Binding-site contacts:
Ligand atom CE1 contacts residue CYS72 of chain 1.C at 3.9 Å (hydrophobic).
Ligand atom CW contacts residue HIS42 of chain 1.B at 3.6 Å.
Ligand atom CDM contacts residue TRP67 of chain 1.C at 3.4 Å (hydrophobic).
Ligand atom CB contacts residue SER47 of chain 1.C at 2.8 Å.
Ligand atom CA contacts residue SER66 of chain 1.C at 3.7 Å.
Ligand atom OW contacts residue MET44 of chain 1.C at 3.6 Å.
Ligand atom CDM contacts residue ILE84 of chain 1.B at 3.9 Å (hydrophobic).
Ligand atom CAL contacts residue SER66 of chain 1.C at 3.9 Å.
Ligand atom N contacts residue SER66 of chain 1.C at 2.9 Å (h-bond).
Ligand atom CZ contacts residue GLY68 of chain 1.C at 3.5 Å.
Ligand atom CE2 contacts residue GLY68 of chain 1.C at 3.5 Å.
Ligand atom CG contacts residue CYS43 of chain 1.C at 3.9 Å (hydrophobic).
Ligand atom CB contacts residue SER66 of chain 1.C at 3.7 Å.
Ligand atom CD1 contacts residue CYS43 of chain 1.C at 3.7 Å (hydrophobic).
Ligand atom OX contacts residue TRP67 of chain 1.C at 3.0 Å.
Ligand atom N contacts residue SER47 of chain 1.C at 3.0 Å (h-bond).
Ligand atom OW contacts residue GLY45 of chain 1.C at 2.9 Å (h-bond).
Ligand atom CZ contacts residue SER42 of chain 1.C at 3.6 Å.
Ligand atom OW contacts residue CYS43 of chain 1.C at 3.7 Å.
Ligand atom CW contacts residue SER47 of chain 1.C at 1.4 Å.
Ligand atom C contacts residue SER66 of chain 1.C at 3.9 Å.
Ligand atom OW contacts residue SER47 of chain 1.C at 2.3 Å (h-bond).
Ligand atom N contacts residue HIS42 of chain 1.B at 3.9 Å.
Ligand atom CA contacts residue SER47 of chain 1.C at 2.4 Å.
Ligand atom CAX contacts residue GLY68 of chain 1.C at 3.4 Å.
Ligand atom CX contacts residue GLY68 of chain 1.C at 3.8 Å.
Ligand atom CAL contacts residue TRP67 of chain 1.C at 3.8 Å (hydrophobic).
Ligand atom CD2 contacts residue TRP67 of chain 1.C at 3.7 Å (hydrophobic).
Ligand atom CE2 contacts residue SER42 of chain 1.C at 3.5 Å.
Ligand atom OX contacts residue GLY68 of chain 1.C at 2.7 Å (h-bond).
Ligand atom CDL contacts residue HIS42 of chain 1.B at 3.5 Å.
Ligand atom CBL contacts residue HIS42 of chain 1.B at 3.9 Å.
Ligand atom CD1 contacts residue MET44 of chain 1.C at 3.8 Å (hydrophobic).
Ligand atom CDL contacts residue ILE84 of chain 1.B at 3.9 Å (hydrophobic).
Ligand atom CZ contacts residue SER69 of chain 1.C at 3.5 Å.
Ligand atom CX contacts residue TRP67 of chain 1.C at 3.8 Å (hydrophobic).
Ligand atom OW contacts residue ASP46 of chain 1.C at 3.6 Å.
Ligand atom CE2 contacts residue TRP67 of chain 1.C at 3.6 Å (hydrophobic).
Ligand atom CB contacts residue CYS43 of chain 1.C at 3.6 Å (hydrophobic).
Ligand atom CE1 contacts residue SER69 of chain 1.C at 3.4 Å.

Sequence of chain 1.B:
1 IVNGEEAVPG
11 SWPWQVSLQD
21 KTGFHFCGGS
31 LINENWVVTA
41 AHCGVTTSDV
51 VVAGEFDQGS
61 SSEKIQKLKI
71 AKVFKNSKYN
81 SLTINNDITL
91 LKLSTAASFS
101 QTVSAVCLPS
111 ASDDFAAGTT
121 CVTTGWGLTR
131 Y

This protein binds this small molecule.
Small molecule (SMILES): CC(=O)N[C@@H](CC(C)C)C(=O)N[C@H](C=O)Cc1ccccc1

Sequence of chain 1.C:
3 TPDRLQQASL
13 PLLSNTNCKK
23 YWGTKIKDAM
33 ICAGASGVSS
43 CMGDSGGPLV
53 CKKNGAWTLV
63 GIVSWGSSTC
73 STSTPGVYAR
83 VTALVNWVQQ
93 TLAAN